Sequence of chain 1.I:
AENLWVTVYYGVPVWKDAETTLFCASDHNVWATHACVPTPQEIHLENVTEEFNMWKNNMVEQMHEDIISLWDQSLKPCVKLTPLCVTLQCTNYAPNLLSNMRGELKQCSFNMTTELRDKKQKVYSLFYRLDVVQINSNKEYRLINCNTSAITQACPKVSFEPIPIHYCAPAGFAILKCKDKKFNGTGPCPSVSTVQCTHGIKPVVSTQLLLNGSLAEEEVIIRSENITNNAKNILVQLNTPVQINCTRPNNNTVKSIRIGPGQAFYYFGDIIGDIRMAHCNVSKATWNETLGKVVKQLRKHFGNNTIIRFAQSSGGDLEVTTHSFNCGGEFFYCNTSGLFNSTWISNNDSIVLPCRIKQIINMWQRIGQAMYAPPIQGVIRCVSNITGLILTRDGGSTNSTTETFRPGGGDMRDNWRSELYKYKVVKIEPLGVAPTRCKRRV

This small molecule binds to this protein.
Small molecule (SMILES): CC(=O)N[C@H]1[C@H](O[C@H]2[C@H](O)[C@@H](NC(C)=O)CO[C@@H]2CO)O[C@H](CO)[C@@H](O[C@@H]2O[C@H](CO)[C@@H](O)[C@H](O)[C@@H]2O)[C@@H]1O

Sequence of chain 1.J:
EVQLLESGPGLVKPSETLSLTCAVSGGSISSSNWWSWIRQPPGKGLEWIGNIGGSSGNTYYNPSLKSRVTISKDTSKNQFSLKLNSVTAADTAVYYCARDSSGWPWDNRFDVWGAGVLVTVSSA

Binding-site contacts:
Ligand atom O7 contacts residue SER49 of chain 1.J at 4.3 Å.
Ligand atom O5 contacts residue LYS131 of chain 1.I at 3.7 Å.
Ligand atom C3 contacts residue ASN122 of chain 1.I at 3.8 Å.
Ligand atom O7 contacts residue LYS133 of chain 1.I at 4.2 Å.
Ligand atom O7 contacts residue ASN122 of chain 1.I at 3.0 Å (h-bond).
Ligand atom C8 contacts residue PHE121 of chain 1.I at 3.9 Å (hydrophobic).
Ligand atom C5 contacts residue ASN122 of chain 1.I at 3.6 Å.
Ligand atom C7 contacts residue ASN122 of chain 1.I at 3.4 Å.
Ligand atom C8 contacts residue ASN122 of chain 1.I at 4.2 Å.
Ligand atom C2 contacts residue ASN122 of chain 1.I at 2.5 Å.
Ligand atom O5 contacts residue ASN122 of chain 1.I at 2.4 Å (h-bond).
Ligand atom N2 contacts residue ASN122 of chain 1.I at 2.9 Å (h-bond).
Ligand atom C7 contacts residue PHE121 of chain 1.I at 4.5 Å (hydrophobic).
Ligand atom C4 contacts residue ASN122 of chain 1.I at 4.2 Å.
Ligand atom C6 contacts residue LYS131 of chain 1.I at 4.5 Å.
Ligand atom C1 contacts residue ASN122 of chain 1.I at 1.4 Å.
Ligand atom C1 contacts residue LYS131 of chain 1.I at 4.2 Å.